A small-molecule ligand and the protein it binds are described below.
Small molecule (SMILES): O=c1[nH]c(=O)n([C@@H]2O[C@H](COP(=O)(O)O)[C@@H](O)[C@H]2O)cc1F

Binding-site contacts:
Ligand atom C5' contacts residue ARG105 of chain 1.G at 3.9 Å.
Ligand atom C4' contacts residue GLU172 of chain 1.G at 3.9 Å.
Ligand atom O4 contacts residue PHE114 of chain 1.G at 2.6 Å.
Ligand atom N1 contacts residue TRP57 of chain 1.G at 3.5 Å.
Ligand atom C4 contacts residue PHE114 of chain 1.G at 3.2 Å (hydrophobic).
Ligand atom N3 contacts residue PHE80 of chain 1.G at 3.5 Å.
Ligand atom C1' contacts residue GLU52 of chain 1.G at 4.0 Å.
Ligand atom N3 contacts residue GLN81 of chain 1.G at 3.5 Å (h-bond).
Ligand atom F5 contacts residue VAL84 of chain 1.G at 3.9 Å.
Ligand atom C4 contacts residue PHE80 of chain 1.G at 4.1 Å (hydrophobic).
Ligand atom C6 contacts residue GLU52 of chain 1.G at 3.8 Å.
Ligand atom C3' contacts residue TYR70 of chain 1.G at 3.3 Å (hydrophobic).
Ligand atom C2' contacts residue TRP57 of chain 1.G at 4.0 Å (hydrophobic).
Ligand atom O4' contacts residue GLU52 of chain 1.G at 3.4 Å (salt-bridge).
Ligand atom O2 contacts residue TYR70 of chain 1.G at 3.5 Å (h-bond).
Ligand atom O3' contacts residue TYR70 of chain 1.G at 3.5 Å (h-bond).
Ligand atom O4 contacts residue GLN81 of chain 1.G at 2.5 Å (h-bond).
Ligand atom O5' contacts residue ILE29 of chain 1.G at 3.0 Å.
Ligand atom C2 contacts residue PHE80 of chain 1.G at 3.7 Å (hydrophobic).
Ligand atom C5 contacts residue PHE114 of chain 1.G at 3.5 Å (hydrophobic).
Ligand atom C1' contacts residue TRP57 of chain 1.G at 3.1 Å (hydrophobic).
Ligand atom C3' contacts residue GLU172 of chain 1.G at 4.2 Å.
Ligand atom C6 contacts residue ARG105 of chain 1.G at 3.9 Å.
Ligand atom C2' contacts residue LEU66 of chain 1.G at 3.0 Å (hydrophobic).
Ligand atom C6 contacts residue TRP57 of chain 1.G at 3.4 Å (hydrophobic).
Ligand atom O2 contacts residue MET69 of chain 1.G at 3.3 Å.
Ligand atom O2 contacts residue PHE80 of chain 1.G at 3.8 Å.
Ligand atom O4' contacts residue TRP57 of chain 1.G at 4.0 Å.
Ligand atom O5' contacts residue PHE114 of chain 1.G at 3.2 Å.
Ligand atom C5' contacts residue TYR70 of chain 1.G at 3.9 Å (hydrophobic).
Ligand atom C3' contacts residue LEU66 of chain 1.G at 4.0 Å (hydrophobic).
Ligand atom C5' contacts residue ILE29 of chain 1.G at 3.2 Å (hydrophobic).
Ligand atom F5 contacts residue PHE114 of chain 1.G at 3.2 Å.
Ligand atom C4 contacts residue GLN81 of chain 1.G at 3.2 Å.
Ligand atom O2 contacts residue LEU66 of chain 1.G at 3.7 Å.
Ligand atom O5' contacts residue ARG105 of chain 1.G at 2.8 Å (salt-bridge).
Ligand atom O4' contacts residue ARG105 of chain 1.G at 3.5 Å (salt-bridge).
Ligand atom O3' contacts residue GLU172 of chain 1.G at 3.2 Å.
Ligand atom N3 contacts residue PHE114 of chain 1.G at 3.6 Å.
Ligand atom C5' contacts residue PHE114 of chain 1.G at 3.7 Å (hydrophobic).

Sequence of chain 1.G:
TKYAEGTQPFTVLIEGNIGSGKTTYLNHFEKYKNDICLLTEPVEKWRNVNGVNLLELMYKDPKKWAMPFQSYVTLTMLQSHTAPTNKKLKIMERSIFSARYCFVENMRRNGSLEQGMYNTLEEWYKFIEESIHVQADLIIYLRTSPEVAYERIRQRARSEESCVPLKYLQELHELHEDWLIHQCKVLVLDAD